Sequence of chain 1.D:
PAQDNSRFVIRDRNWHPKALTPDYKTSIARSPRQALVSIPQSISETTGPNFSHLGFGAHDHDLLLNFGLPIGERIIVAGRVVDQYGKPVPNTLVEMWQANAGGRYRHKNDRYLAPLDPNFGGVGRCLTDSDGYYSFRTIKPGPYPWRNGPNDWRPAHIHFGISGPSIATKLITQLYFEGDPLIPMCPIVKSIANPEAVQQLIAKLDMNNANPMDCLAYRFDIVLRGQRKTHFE

Sequence of chain 1.C:
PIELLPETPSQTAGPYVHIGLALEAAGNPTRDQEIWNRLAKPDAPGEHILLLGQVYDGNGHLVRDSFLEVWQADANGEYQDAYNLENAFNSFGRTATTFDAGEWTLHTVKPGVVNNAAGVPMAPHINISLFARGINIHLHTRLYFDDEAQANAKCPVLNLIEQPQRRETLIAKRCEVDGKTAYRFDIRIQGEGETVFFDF

The protein below binds the small molecule below.
Small molecule (SMILES): O=C(O)c1cc[n+]([O-])c(O)c1

Binding-site contacts:
Ligand atom N1 contacts residue ARG157 of chain 1.D at 3.7 Å.
Ligand atom C2 contacts residue CYN1 of chain 1.P at 3.1 Å.
Ligand atom C3 contacts residue CYN1 of chain 1.P at 3.9 Å.
Ligand atom O2 contacts residue ARG133 of chain 1.C at 3.8 Å.
Ligand atom O4 contacts residue FE1 of chain 1.Q at 2.3 Å.
Ligand atom C6 contacts residue TYR147 of chain 1.D at 3.5 Å (hydrophobic).
Ligand atom C6 contacts residue CYN1 of chain 1.P at 4.0 Å.
Ligand atom C3 contacts residue ILE191 of chain 1.D at 3.6 Å (hydrophobic).
Ligand atom O4 contacts residue ARG157 of chain 1.D at 3.7 Å.
Ligand atom C2 contacts residue ARG157 of chain 1.D at 3.5 Å.
Ligand atom O3 contacts residue HIS162 of chain 1.D at 3.2 Å.
Ligand atom O4 contacts residue TYR147 of chain 1.D at 3.7 Å.
Ligand atom C5 contacts residue PRO15 of chain 1.C at 3.6 Å (hydrophobic).
Ligand atom O3 contacts residue GLN177 of chain 1.D at 3.9 Å.
Ligand atom C5 contacts residue TRP149 of chain 1.D at 3.9 Å (hydrophobic).
Ligand atom O3 contacts residue HIS160 of chain 1.D at 3.3 Å (h-bond).
Ligand atom N1 contacts residue FE1 of chain 1.Q at 2.9 Å.
Ligand atom O3 contacts residue ARG157 of chain 1.D at 3.0 Å (salt-bridge).
Ligand atom O2 contacts residue TRP149 of chain 1.D at 3.4 Å.
Ligand atom O1 contacts residue ILE191 of chain 1.D at 3.7 Å.
Ligand atom C4 contacts residue PRO15 of chain 1.C at 3.3 Å (hydrophobic).
Ligand atom O4 contacts residue HIS160 of chain 1.D at 3.3 Å (h-bond).
Ligand atom C3 contacts residue GLY14 of chain 1.C at 3.9 Å.
Ligand atom C7 contacts residue PRO15 of chain 1.C at 3.6 Å (hydrophobic).
Ligand atom N1 contacts residue CYN1 of chain 1.P at 3.2 Å.
Ligand atom O4 contacts residue CYN1 of chain 1.P at 3.1 Å.
Ligand atom O1 contacts residue PRO15 of chain 1.C at 4.0 Å.
Ligand atom O2 contacts residue PRO15 of chain 1.C at 4.0 Å.
Ligand atom C3 contacts residue PRO15 of chain 1.C at 3.6 Å (hydrophobic).
Ligand atom C4 contacts residue ILE191 of chain 1.D at 3.9 Å (hydrophobic).
Ligand atom C7 contacts residue ILE191 of chain 1.D at 4.0 Å (hydrophobic).
Ligand atom C6 contacts residue ARG157 of chain 1.D at 4.0 Å.
Ligand atom O4 contacts residue TYR108 of chain 1.D at 3.3 Å (h-bond).
Ligand atom O3 contacts residue CYN1 of chain 1.P at 3.0 Å.
Ligand atom C7 contacts residue TYR24 of chain 1.D at 3.6 Å (hydrophobic).
Ligand atom C2 contacts residue FE1 of chain 1.Q at 3.0 Å.
Ligand atom O3 contacts residue FE1 of chain 1.Q at 2.4 Å.
Ligand atom C7 contacts residue TRP149 of chain 1.D at 3.8 Å (hydrophobic).
Ligand atom O1 contacts residue ARG133 of chain 1.C at 3.8 Å.
Ligand atom O1 contacts residue TYR24 of chain 1.D at 2.5 Å (h-bond).